Sequence of chain 1.A:
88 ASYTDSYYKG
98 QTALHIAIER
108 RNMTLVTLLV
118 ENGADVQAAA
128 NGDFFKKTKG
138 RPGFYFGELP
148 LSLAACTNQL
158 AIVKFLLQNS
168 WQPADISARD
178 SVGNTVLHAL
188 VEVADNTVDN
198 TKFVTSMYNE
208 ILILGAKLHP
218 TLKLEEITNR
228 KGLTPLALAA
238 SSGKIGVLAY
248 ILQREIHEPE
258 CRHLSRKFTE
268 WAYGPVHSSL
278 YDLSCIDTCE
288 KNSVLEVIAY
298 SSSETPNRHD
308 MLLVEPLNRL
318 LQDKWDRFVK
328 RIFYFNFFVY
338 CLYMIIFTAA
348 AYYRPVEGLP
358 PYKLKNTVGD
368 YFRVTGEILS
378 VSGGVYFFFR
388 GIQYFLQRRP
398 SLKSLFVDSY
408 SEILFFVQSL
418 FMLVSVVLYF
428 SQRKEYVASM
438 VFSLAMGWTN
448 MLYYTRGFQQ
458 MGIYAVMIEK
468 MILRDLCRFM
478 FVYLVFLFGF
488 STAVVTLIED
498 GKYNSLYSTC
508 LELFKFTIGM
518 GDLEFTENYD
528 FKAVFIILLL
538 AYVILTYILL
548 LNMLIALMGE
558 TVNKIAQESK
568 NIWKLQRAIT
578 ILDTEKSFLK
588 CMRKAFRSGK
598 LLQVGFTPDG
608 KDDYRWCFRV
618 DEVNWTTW

Binding-site contacts:
Ligand atom C2 contacts residue ASP405 of chain 1.D at 3.1 Å.
Ligand atom C6 contacts residue TYR407 of chain 1.D at 3.5 Å (hydrophobic).
Ligand atom O10 contacts residue TYR450 of chain 1.D at 3.9 Å.
Ligand atom P contacts residue SER408 of chain 1.D at 3.9 Å.
Ligand atom C14 contacts residue LEU449 of chain 1.D at 3.9 Å (hydrophobic).
Ligand atom C13 contacts residue THR446 of chain 1.D at 3.8 Å.
Ligand atom C24 contacts residue ASP405 of chain 1.D at 3.6 Å.
Ligand atom O11 contacts residue GLU466 of chain 1.D at 2.3 Å (salt-bridge).
Ligand atom O1 contacts residue ASP405 of chain 1.D at 3.6 Å.
Ligand atom C4 contacts residue GLU466 of chain 1.D at 3.4 Å.
Ligand atom C3 contacts residue ASP405 of chain 1.D at 3.8 Å.
Ligand atom C4 contacts residue ARG453 of chain 1.D at 3.8 Å.
Ligand atom O1 contacts residue LEU572 of chain 1.D at 3.9 Å.
Ligand atom O1 contacts residue ARG305 of chain 1.D at 3.8 Å.
Ligand atom C3 contacts residue GLN573 of chain 1.D at 3.9 Å.
Ligand atom O5 contacts residue SER406 of chain 1.D at 3.9 Å.
Ligand atom O8 contacts residue GLU466 of chain 1.D at 3.4 Å.
Ligand atom O10 contacts residue SER408 of chain 1.D at 3.6 Å.
Ligand atom C25 contacts residue GLU466 of chain 1.D at 3.7 Å.
Ligand atom C1 contacts residue ASP405 of chain 1.D at 3.7 Å.
Ligand atom O5 contacts residue SER408 of chain 1.D at 2.9 Å (h-bond).
Ligand atom O6 contacts residue TYR407 of chain 1.D at 3.8 Å.
Ligand atom O6 contacts residue SER408 of chain 1.D at 3.4 Å (h-bond).
Ligand atom C24 contacts residue GLU466 of chain 1.D at 3.5 Å.
Ligand atom C contacts residue ASP405 of chain 1.D at 3.7 Å.
Ligand atom O contacts residue ASP405 of chain 1.D at 2.9 Å (salt-bridge).
Ligand atom O9 contacts residue LEU411 of chain 1.D at 3.9 Å.
Ligand atom C contacts residue ARG305 of chain 1.D at 3.9 Å.
Ligand atom O4 contacts residue ARG453 of chain 1.D at 3.1 Å (salt-bridge).
Ligand atom O9 contacts residue SER408 of chain 1.D at 3.8 Å.
Ligand atom O12 contacts residue GLU466 of chain 1.D at 3.7 Å.
Ligand atom C11 contacts residue LEU411 of chain 1.D at 3.9 Å (hydrophobic).
Ligand atom O11 contacts residue TYR407 of chain 1.D at 3.2 Å.
Ligand atom O5 contacts residue TYR407 of chain 1.D at 3.6 Å.
Ligand atom C8 contacts residue LEU411 of chain 1.D at 3.9 Å (hydrophobic).
Ligand atom O3 contacts residue TYR407 of chain 1.D at 3.7 Å.
Ligand atom O4 contacts residue GLN573 of chain 1.D at 3.0 Å (h-bond).
Ligand atom O10 contacts residue LEU411 of chain 1.D at 3.9 Å.
Ligand atom O contacts residue ARG305 of chain 1.D at 3.1 Å (salt-bridge).
Ligand atom C6 contacts residue GLU466 of chain 1.D at 3.9 Å.

Sequence of chain 1.D:
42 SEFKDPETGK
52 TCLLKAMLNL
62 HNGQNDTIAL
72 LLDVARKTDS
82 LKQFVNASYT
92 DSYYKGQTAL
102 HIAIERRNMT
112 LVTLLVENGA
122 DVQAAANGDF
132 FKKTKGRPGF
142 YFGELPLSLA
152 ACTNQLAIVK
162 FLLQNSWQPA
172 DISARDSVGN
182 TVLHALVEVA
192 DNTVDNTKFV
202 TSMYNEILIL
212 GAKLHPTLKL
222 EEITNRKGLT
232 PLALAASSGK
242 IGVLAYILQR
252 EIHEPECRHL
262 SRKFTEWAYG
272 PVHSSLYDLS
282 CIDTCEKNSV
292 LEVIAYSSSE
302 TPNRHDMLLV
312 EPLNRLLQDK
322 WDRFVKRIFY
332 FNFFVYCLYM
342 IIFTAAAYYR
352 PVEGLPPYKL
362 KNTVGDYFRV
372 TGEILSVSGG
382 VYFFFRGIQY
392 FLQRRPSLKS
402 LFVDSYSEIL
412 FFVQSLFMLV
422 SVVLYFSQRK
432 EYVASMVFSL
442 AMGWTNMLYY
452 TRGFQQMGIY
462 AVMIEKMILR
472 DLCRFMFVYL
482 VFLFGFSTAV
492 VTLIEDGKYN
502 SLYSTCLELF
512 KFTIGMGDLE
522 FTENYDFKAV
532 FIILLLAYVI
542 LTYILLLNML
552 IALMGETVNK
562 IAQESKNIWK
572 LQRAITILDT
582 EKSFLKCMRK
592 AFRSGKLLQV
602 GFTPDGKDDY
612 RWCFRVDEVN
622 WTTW

This small molecule binds to this protein.
Small molecule (SMILES): CCCCCCCCCCCCC(=O)O[C@@H](COC(=O)CCC)COP(=O)(O)OC1[C@@H](O)[C@H](O)C(O)[C@H](O)[C@H]1O